Binding-site contacts:
Ligand atom C8 contacts residue TRP106 of chain 1.A at 3.5 Å (hydrophobic).
Ligand atom C2 contacts residue ASN112 of chain 1.A at 2.4 Å.
Ligand atom O5 contacts residue ASN112 of chain 1.A at 2.3 Å (h-bond).
Ligand atom C5 contacts residue ARG111 of chain 1.A at 3.9 Å.
Ligand atom O7 contacts residue ASN112 of chain 1.A at 3.4 Å (h-bond).
Ligand atom C3 contacts residue ASN112 of chain 1.A at 3.7 Å.
Ligand atom C3 contacts residue TRP106 of chain 1.A at 4.0 Å (hydrophobic).
Ligand atom C2 contacts residue TRP106 of chain 1.A at 4.1 Å (hydrophobic).
Ligand atom O5 contacts residue ARG111 of chain 1.A at 3.8 Å.
Ligand atom C8 contacts residue PHE107 of chain 1.A at 3.9 Å (hydrophobic).
Ligand atom O3 contacts residue PRO105 of chain 1.A at 4.4 Å.
Ligand atom N2 contacts residue ASN112 of chain 1.A at 2.8 Å (h-bond).
Ligand atom C7 contacts residue PHE107 of chain 1.A at 4.4 Å (hydrophobic).
Ligand atom C4 contacts residue ASN112 of chain 1.A at 4.2 Å.
Ligand atom N2 contacts residue PHE107 of chain 1.A at 4.3 Å.
Ligand atom C6 contacts residue ARG111 of chain 1.A at 4.4 Å.
Ligand atom N2 contacts residue TRP106 of chain 1.A at 3.1 Å (h-bond).
Ligand atom C7 contacts residue TRP106 of chain 1.A at 3.8 Å (hydrophobic).
Ligand atom C1 contacts residue ASN112 of chain 1.A at 1.4 Å.
Ligand atom C1 contacts residue ARG111 of chain 1.A at 4.2 Å.
Ligand atom C7 contacts residue ASN112 of chain 1.A at 3.3 Å.
Ligand atom C8 contacts residue ASN112 of chain 1.A at 4.4 Å.
Ligand atom C8 contacts residue PRO105 of chain 1.A at 3.8 Å (hydrophobic).
Ligand atom O4 contacts residue TRP106 of chain 1.A at 4.1 Å.
Ligand atom C5 contacts residue ASN112 of chain 1.A at 3.7 Å.
Ligand atom O3 contacts residue TRP106 of chain 1.A at 4.2 Å.
Ligand atom O6 contacts residue ARG111 of chain 1.A at 3.7 Å.

This small molecule binds to this protein.
Small molecule (SMILES): CC(=O)N[C@@H]1[C@@H](O)[C@H](O)[C@@H](CO)O[C@H]1O

Sequence of chain 1.A:
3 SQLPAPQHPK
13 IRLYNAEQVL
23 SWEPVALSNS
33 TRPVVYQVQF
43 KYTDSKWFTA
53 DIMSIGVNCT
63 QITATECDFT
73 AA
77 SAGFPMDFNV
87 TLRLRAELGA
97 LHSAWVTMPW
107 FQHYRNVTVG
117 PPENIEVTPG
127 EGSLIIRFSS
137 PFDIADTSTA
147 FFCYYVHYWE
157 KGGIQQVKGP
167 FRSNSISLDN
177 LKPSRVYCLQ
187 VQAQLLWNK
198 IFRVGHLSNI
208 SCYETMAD